Binding-site contacts:
Ligand atom C2 contacts residue ASN118 of chain 38.E at 2.5 Å.
Ligand atom C7 contacts residue ASN118 of chain 38.E at 3.3 Å.
Ligand atom N2 contacts residue ASN118 of chain 38.E at 2.9 Å (h-bond).
Ligand atom O5 contacts residue THR120 of chain 38.E at 3.7 Å.
Ligand atom C7 contacts residue TYR90 of chain 38.E at 4.2 Å (hydrophobic).
Ligand atom C3 contacts residue ASN118 of chain 38.E at 3.8 Å.
Ligand atom C8 contacts residue ASN118 of chain 38.E at 4.3 Å.
Ligand atom O6 contacts residue ASN118 of chain 38.E at 4.1 Å.
Ligand atom N2 contacts residue TYR90 of chain 38.E at 4.2 Å.
Ligand atom O7 contacts residue ASP67 of chain 38.E at 4.3 Å.
Ligand atom C5 contacts residue THR120 of chain 38.E at 4.5 Å.
Ligand atom C5 contacts residue ASN118 of chain 38.E at 3.6 Å.
Ligand atom C1 contacts residue ASN118 of chain 38.E at 1.4 Å.
Ligand atom C7 contacts residue ASP67 of chain 38.E at 4.3 Å.
Ligand atom O7 contacts residue ASN118 of chain 38.E at 3.4 Å (h-bond).
Ligand atom C6 contacts residue THR120 of chain 38.E at 4.0 Å.
Ligand atom O6 contacts residue PHE119 of chain 38.E at 3.2 Å (h-bond).
Ligand atom C1 contacts residue SER66 of chain 38.E at 4.4 Å.
Ligand atom C8 contacts residue ASP67 of chain 38.E at 4.0 Å.
Ligand atom O6 contacts residue THR89 of chain 38.E at 3.8 Å.
Ligand atom O7 contacts residue SER66 of chain 38.E at 3.6 Å.
Ligand atom C4 contacts residue ASN118 of chain 38.E at 4.2 Å.
Ligand atom C8 contacts residue TYR90 of chain 38.E at 3.6 Å (hydrophobic).
Ligand atom O6 contacts residue THR120 of chain 38.E at 3.5 Å (h-bond).
Ligand atom O5 contacts residue ASN118 of chain 38.E at 2.4 Å (h-bond).
Ligand atom O5 contacts residue SER66 of chain 38.E at 4.3 Å.

This small molecule binds to this protein.
Small molecule (SMILES): CC(=O)N[C@@H]1[C@@H](O)[C@H](O)[C@@H](CO)O[C@H]1O

Sequence of chain 38.E:
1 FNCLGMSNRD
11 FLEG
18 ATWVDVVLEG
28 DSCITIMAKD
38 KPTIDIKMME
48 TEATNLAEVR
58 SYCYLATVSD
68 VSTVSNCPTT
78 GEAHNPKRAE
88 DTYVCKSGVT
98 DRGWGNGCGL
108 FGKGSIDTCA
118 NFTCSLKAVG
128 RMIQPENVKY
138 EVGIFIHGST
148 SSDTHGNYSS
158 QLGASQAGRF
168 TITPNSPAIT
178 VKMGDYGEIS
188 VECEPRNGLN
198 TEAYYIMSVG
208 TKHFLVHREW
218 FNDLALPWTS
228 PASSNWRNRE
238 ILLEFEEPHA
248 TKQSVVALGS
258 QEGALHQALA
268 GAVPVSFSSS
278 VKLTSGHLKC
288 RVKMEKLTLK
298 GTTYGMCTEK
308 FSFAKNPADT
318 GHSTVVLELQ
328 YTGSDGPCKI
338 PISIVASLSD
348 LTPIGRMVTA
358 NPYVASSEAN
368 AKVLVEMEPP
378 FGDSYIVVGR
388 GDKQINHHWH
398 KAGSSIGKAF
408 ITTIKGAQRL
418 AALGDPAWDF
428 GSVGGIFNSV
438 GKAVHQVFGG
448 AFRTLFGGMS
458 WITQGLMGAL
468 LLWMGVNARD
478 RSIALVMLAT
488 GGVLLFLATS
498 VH